A protein and the small-molecule ligand that binds it are described below.
Small molecule (SMILES): N[C@@H](CC(O)(O)C=O)C(=O)O

Binding-site contacts:
Ligand atom N contacts residue GLU61 of chain 2.A at 3.2 Å (salt-bridge).
Ligand atom C1 contacts residue TYR27 of chain 2.A at 2.4 Å (hydrophobic).
Ligand atom C contacts residue GLU61 of chain 2.A at 3.5 Å.
Ligand atom C1 contacts residue THR13 of chain 2.A at 2.3 Å.
Ligand atom C2 contacts residue THR13 of chain 2.A at 1.4 Å.
Ligand atom O contacts residue ALA59 of chain 2.A at 3.2 Å.
Ligand atom CA contacts residue GLU61 of chain 2.A at 4.0 Å.
Ligand atom O1 contacts residue THR13 of chain 2.A at 2.8 Å (h-bond).
Ligand atom C3 contacts residue TYR27 of chain 2.A at 2.6 Å (hydrophobic).
Ligand atom CA contacts residue ASP94 of chain 2.A at 3.7 Å.
Ligand atom C contacts residue GLY92 of chain 2.A at 3.6 Å.
Ligand atom OXT contacts residue GLY92 of chain 2.A at 3.3 Å.
Ligand atom N contacts residue TYR27 of chain 2.A at 3.3 Å (h-bond).
Ligand atom O contacts residue SER60 of chain 2.A at 3.1 Å (h-bond).
Ligand atom O contacts residue GLY12 of chain 2.A at 3.3 Å.
Ligand atom OXT contacts residue ASP94 of chain 2.A at 3.5 Å (salt-bridge).
Ligand atom OXT contacts residue THR93 of chain 2.A at 3.6 Å.
Ligand atom O contacts residue GLU61 of chain 2.A at 3.7 Å.
Ligand atom C1 contacts residue MET119 of chain 2.A at 3.9 Å (hydrophobic).
Ligand atom C1 contacts residue SER118 of chain 2.A at 3.9 Å.
Ligand atom N contacts residue ASP94 of chain 2.A at 3.2 Å (salt-bridge).
Ligand atom O contacts residue GLY92 of chain 2.A at 3.8 Å.
Ligand atom OXT contacts residue SER60 of chain 2.A at 2.3 Å (h-bond).
Ligand atom CA contacts residue TYR27 of chain 2.A at 3.3 Å (hydrophobic).
Ligand atom N contacts residue GLU287 of chain 2.B at 3.1 Å (salt-bridge).
Ligand atom C2 contacts residue TYR27 of chain 2.A at 1.4 Å (hydrophobic).
Ligand atom CA contacts residue THR13 of chain 2.A at 3.3 Å.
Ligand atom O1 contacts residue SER118 of chain 2.A at 3.0 Å (h-bond).
Ligand atom OXT contacts residue GLU61 of chain 2.A at 3.6 Å.
Ligand atom C1 contacts residue THR93 of chain 2.A at 4.0 Å.
Ligand atom CA contacts residue GLU287 of chain 2.B at 4.1 Å.
Ligand atom C contacts residue ASP94 of chain 2.A at 4.0 Å.
Ligand atom O contacts residue ALA29 of chain 2.A at 3.9 Å.
Ligand atom C3 contacts residue THR13 of chain 2.A at 2.4 Å.
Ligand atom C contacts residue GLY12 of chain 2.A at 4.1 Å.
Ligand atom O1 contacts residue THR93 of chain 2.A at 3.0 Å (h-bond).
Ligand atom O contacts residue THR13 of chain 2.A at 4.1 Å.
Ligand atom C contacts residue SER60 of chain 2.A at 3.4 Å.
Ligand atom O1 contacts residue MET119 of chain 2.A at 4.0 Å.
Ligand atom O1 contacts residue TYR27 of chain 2.A at 3.7 Å.

Sequence of chain 2.B:
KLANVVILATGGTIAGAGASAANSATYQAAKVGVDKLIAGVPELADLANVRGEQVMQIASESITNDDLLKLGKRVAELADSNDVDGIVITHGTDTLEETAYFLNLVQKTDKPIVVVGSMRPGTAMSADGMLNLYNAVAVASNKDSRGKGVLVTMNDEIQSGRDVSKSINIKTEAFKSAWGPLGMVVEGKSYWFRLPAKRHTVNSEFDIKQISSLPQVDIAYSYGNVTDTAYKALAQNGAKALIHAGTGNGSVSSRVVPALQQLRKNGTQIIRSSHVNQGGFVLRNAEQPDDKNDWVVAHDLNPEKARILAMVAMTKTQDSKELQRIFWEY

Sequence of chain 2.A:
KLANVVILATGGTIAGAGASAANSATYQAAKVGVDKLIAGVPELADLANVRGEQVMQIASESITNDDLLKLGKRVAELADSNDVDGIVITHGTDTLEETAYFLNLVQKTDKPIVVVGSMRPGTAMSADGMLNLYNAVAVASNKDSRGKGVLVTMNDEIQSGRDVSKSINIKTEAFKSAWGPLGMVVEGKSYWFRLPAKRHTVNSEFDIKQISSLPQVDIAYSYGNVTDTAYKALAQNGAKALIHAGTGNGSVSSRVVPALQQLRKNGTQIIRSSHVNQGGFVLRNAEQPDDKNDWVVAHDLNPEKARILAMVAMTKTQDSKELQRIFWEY